Binding-site contacts:
Ligand atom C2 contacts residue MET97 of chain 4.A at 3.4 Å (hydrophobic).
Ligand atom N3 contacts residue PHE92 of chain 4.A at 3.0 Å (h-bond).
Ligand atom C1' contacts residue ASP94 of chain 4.A at 3.4 Å.
Ligand atom O4 contacts residue PHE12 of chain 1.A at 3.5 Å.
Ligand atom O4' contacts residue TRP64 of chain 1.A at 2.7 Å (h-bond).
Ligand atom OP1 contacts residue LYS61 of chain 1.A at 2.9 Å.
Ligand atom O4 contacts residue LYS42 of chain 4.A at 3.5 Å.
Ligand atom OP1 contacts residue HIS93 of chain 4.A at 2.7 Å (h-bond).
Ligand atom C4 contacts residue PHE18 of chain 1.A at 3.4 Å (hydrophobic).
Ligand atom OP1 contacts residue TYR62 of chain 1.A at 3.1 Å (h-bond).
Ligand atom O2 contacts residue ARG60 of chain 1.A at 2.9 Å.
Ligand atom OP1 contacts residue LYS107 of chain 4.A at 2.8 Å (salt-bridge).
Ligand atom O2 contacts residue TYR62 of chain 1.A at 3.4 Å.
Ligand atom N1 contacts residue MET97 of chain 4.A at 3.5 Å (h-bond).
Ligand atom O4' contacts residue HIS93 of chain 4.A at 3.4 Å.
Ligand atom C5 contacts residue HIS93 of chain 4.A at 3.4 Å.
Ligand atom C6 contacts residue TRP64 of chain 1.A at 3.3 Å (hydrophobic).
Ligand atom C7 contacts residue LYS42 of chain 4.A at 3.0 Å.
Ligand atom O4 contacts residue PHE92 of chain 4.A at 3.5 Å (h-bond).
Ligand atom N3 contacts residue ARG45 of chain 4.A at 2.6 Å (salt-bridge).
Ligand atom C7 contacts residue GLU76 of chain 4.A at 3.5 Å.
Ligand atom C4 contacts residue PHE12 of chain 1.A at 3.5 Å (hydrophobic).
Ligand atom O2 contacts residue PHE12 of chain 1.A at 3.1 Å.
Ligand atom O4' contacts residue ASP94 of chain 4.A at 3.4 Å (salt-bridge).
Ligand atom C5' contacts residue TYR62 of chain 1.A at 3.4 Å (hydrophobic).
Ligand atom O4 contacts residue ARG45 of chain 4.A at 3.2 Å (salt-bridge).
Ligand atom N3 contacts residue PHE12 of chain 1.A at 3.1 Å.
Ligand atom C4 contacts residue ARG45 of chain 4.A at 3.3 Å.
Ligand atom O2 contacts residue ASP94 of chain 4.A at 3.0 Å (salt-bridge).
Ligand atom C4 contacts residue PHE92 of chain 4.A at 3.3 Å (hydrophobic).
Ligand atom C7 contacts residue HIS93 of chain 4.A at 3.4 Å.
Ligand atom O4' contacts residue MET50 of chain 4.A at 3.3 Å.
Ligand atom O2 contacts residue MET97 of chain 4.A at 2.9 Å.
Ligand atom C2 contacts residue PHE12 of chain 1.A at 3.1 Å (hydrophobic).
Ligand atom OP1 contacts residue ALA71 of chain 4.A at 3.0 Å (h-bond).
Ligand atom N3 contacts residue PHE18 of chain 1.A at 3.4 Å.
Ligand atom OP2 contacts residue LYS107 of chain 4.A at 2.8 Å (salt-bridge).
Ligand atom O4 contacts residue SER16 of chain 1.A at 2.9 Å (h-bond).
Ligand atom C6 contacts residue HIS93 of chain 4.A at 3.5 Å.
Ligand atom O2 contacts residue TRP64 of chain 1.A at 3.4 Å.

Sequence of chain 4.A:
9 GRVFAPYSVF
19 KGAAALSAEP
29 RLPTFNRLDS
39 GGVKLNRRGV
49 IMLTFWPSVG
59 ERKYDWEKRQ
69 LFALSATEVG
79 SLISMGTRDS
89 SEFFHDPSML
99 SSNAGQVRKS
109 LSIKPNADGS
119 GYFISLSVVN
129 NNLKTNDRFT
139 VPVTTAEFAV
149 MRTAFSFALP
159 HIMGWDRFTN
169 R

Sequence of chain 1.A:
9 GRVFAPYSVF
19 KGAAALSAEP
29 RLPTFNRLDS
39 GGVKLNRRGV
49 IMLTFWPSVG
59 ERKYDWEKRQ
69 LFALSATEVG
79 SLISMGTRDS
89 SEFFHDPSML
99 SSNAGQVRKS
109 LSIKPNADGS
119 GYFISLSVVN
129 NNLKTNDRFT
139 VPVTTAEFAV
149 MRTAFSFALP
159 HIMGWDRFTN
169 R

A protein and the small-molecule ligand that binds it are described below.
Small molecule (SMILES): Cc1cn([C@H]2C[C@H](O[P](=O)(O)OC[C@H]3O[C@@H](n4cc(C)c(=O)[nH]c4=O)C[C@@H]3O[P](=O)(O)OC[C@H]3O[C@@H](n4cc(C)c(=O)[nH]c4=O)C[C@@H]3O)[C@@H](CO[P](=O)(O)O[C@H]3C[C@H](n4cc(C)c(=O)[nH]c4=O)O[C@@H]3CO[P](=O)(O)O[C@H]3C[C@H](n4cc(C)c(=O)[nH]c4=O)O[C@@H]3CO[P](=O)(O)O[C@H]3C[C@H](n4cc(C)c(=O)[nH]c4=O)O[C@@H]3CO[P](=O)(O)O[C@H]3C[C@H](n4cc(C)c(=O)[nH]c4=O)O[C@@H]3CO[P](=O)(O)O[C@H]3C[C@H](n4cc(C)c(=O)[nH]c4=O)O[C@@H]3CO[P](=O)(O)O[C@H]3C[C@H](n4cc(C)c(=O)[nH]c4=O)O[C@@H]3COP(=O)=O)O2)c(=O)[nH]c1=O